Binding-site contacts:
Ligand atom C6 contacts residue ASN92 of chain 1.E at 4.3 Å.
Ligand atom C4 contacts residue THR94 of chain 1.E at 4.4 Å.
Ligand atom C3 contacts residue THR94 of chain 1.E at 4.4 Å.
Ligand atom C1 contacts residue THR94 of chain 1.E at 3.7 Å.
Ligand atom C2 contacts residue ASN92 of chain 1.E at 2.4 Å.
Ligand atom C1 contacts residue ASN92 of chain 1.E at 1.4 Å.
Ligand atom O3 contacts residue THR94 of chain 1.E at 4.3 Å.
Ligand atom C6 contacts residue THR94 of chain 1.E at 4.3 Å.
Ligand atom C7 contacts residue ASN92 of chain 1.E at 3.1 Å.
Ligand atom C2 contacts residue THR94 of chain 1.E at 3.8 Å.
Ligand atom O5 contacts residue ASN92 of chain 1.E at 2.4 Å (h-bond).
Ligand atom C4 contacts residue ASN92 of chain 1.E at 4.1 Å.
Ligand atom C5 contacts residue ASN92 of chain 1.E at 3.7 Å.
Ligand atom N2 contacts residue ASN92 of chain 1.E at 2.7 Å (h-bond).
Ligand atom O7 contacts residue ASN92 of chain 1.E at 2.8 Å (h-bond).
Ligand atom C3 contacts residue ASN92 of chain 1.E at 3.8 Å.

Sequence of chain 1.E:
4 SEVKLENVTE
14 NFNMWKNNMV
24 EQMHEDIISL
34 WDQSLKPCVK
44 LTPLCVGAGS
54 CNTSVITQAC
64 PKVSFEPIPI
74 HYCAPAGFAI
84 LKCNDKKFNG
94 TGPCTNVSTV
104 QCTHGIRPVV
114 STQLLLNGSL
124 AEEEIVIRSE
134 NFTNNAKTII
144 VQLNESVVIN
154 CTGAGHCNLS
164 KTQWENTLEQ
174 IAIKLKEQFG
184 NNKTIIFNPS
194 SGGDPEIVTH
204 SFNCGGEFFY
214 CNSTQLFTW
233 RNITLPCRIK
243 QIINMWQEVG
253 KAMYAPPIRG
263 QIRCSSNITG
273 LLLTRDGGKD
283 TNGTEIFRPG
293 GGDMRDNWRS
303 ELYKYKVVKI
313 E

This small molecule binds to this protein.
Small molecule (SMILES): CC(=O)N[C@@H]1[C@@H](O)[C@H](O)[C@@H](CO)O[C@H]1O